Binding-site contacts:
Ligand atom C4 contacts residue ASN184 of chain 1.G at 4.3 Å.
Ligand atom O5 contacts residue ASN184 of chain 1.G at 2.4 Å (h-bond).
Ligand atom O7 contacts residue GLU151 of chain 1.G at 3.9 Å.
Ligand atom C1 contacts residue ASN184 of chain 1.G at 1.5 Å.
Ligand atom C8 contacts residue GLU151 of chain 1.G at 4.2 Å.
Ligand atom N2 contacts residue ASN184 of chain 1.G at 2.9 Å (h-bond).
Ligand atom O7 contacts residue ASN184 of chain 1.G at 3.8 Å.
Ligand atom C7 contacts residue GLU151 of chain 1.G at 4.4 Å.
Ligand atom C7 contacts residue ASN184 of chain 1.G at 3.5 Å.
Ligand atom C8 contacts residue ASN184 of chain 1.G at 3.9 Å.
Ligand atom O6 contacts residue TYR370 of chain 1.A at 4.2 Å.
Ligand atom C5 contacts residue ASN184 of chain 1.G at 3.8 Å.
Ligand atom C2 contacts residue ASN184 of chain 1.G at 2.5 Å.
Ligand atom C3 contacts residue ASN184 of chain 1.G at 3.9 Å.

Sequence of chain 1.G:
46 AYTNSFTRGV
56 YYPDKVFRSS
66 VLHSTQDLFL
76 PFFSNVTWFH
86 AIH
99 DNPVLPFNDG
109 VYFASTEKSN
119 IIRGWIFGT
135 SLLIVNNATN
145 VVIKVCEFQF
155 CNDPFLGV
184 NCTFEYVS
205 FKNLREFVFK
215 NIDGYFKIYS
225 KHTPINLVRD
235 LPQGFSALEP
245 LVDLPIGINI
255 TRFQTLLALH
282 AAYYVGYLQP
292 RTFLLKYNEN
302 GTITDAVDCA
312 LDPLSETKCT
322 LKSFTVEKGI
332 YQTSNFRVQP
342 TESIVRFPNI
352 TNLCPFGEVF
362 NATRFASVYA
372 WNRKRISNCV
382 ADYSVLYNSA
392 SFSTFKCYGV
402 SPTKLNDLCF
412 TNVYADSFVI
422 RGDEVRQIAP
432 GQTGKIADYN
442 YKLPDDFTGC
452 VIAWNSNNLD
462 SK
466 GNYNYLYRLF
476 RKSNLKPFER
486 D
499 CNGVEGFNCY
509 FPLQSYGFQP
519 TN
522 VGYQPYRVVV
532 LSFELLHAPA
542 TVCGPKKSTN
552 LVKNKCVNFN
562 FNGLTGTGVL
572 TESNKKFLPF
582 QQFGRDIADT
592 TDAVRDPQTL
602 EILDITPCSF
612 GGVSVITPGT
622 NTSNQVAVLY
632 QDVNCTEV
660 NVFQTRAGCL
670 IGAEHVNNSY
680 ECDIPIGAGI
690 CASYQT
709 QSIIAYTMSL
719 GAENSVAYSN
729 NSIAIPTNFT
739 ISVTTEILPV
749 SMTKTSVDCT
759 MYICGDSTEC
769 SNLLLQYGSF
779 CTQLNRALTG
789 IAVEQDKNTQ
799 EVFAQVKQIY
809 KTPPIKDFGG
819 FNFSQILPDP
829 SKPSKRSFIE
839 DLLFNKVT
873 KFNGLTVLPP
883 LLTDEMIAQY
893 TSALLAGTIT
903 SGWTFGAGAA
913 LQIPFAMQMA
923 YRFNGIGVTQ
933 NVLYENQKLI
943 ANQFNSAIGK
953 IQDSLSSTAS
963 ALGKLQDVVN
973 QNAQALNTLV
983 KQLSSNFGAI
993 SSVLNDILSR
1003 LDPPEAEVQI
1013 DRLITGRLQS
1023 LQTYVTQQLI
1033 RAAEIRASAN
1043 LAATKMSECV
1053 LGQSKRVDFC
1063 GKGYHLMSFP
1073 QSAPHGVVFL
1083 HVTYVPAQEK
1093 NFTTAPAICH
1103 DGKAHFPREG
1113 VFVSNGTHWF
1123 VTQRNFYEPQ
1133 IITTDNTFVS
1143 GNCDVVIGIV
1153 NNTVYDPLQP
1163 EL

A small-molecule ligand and the protein it binds are described below.
Small molecule (SMILES): CC(=O)N[C@@H]1[C@@H](O)[C@H](O)[C@@H](CO)O[C@H]1O

Sequence of chain 1.A:
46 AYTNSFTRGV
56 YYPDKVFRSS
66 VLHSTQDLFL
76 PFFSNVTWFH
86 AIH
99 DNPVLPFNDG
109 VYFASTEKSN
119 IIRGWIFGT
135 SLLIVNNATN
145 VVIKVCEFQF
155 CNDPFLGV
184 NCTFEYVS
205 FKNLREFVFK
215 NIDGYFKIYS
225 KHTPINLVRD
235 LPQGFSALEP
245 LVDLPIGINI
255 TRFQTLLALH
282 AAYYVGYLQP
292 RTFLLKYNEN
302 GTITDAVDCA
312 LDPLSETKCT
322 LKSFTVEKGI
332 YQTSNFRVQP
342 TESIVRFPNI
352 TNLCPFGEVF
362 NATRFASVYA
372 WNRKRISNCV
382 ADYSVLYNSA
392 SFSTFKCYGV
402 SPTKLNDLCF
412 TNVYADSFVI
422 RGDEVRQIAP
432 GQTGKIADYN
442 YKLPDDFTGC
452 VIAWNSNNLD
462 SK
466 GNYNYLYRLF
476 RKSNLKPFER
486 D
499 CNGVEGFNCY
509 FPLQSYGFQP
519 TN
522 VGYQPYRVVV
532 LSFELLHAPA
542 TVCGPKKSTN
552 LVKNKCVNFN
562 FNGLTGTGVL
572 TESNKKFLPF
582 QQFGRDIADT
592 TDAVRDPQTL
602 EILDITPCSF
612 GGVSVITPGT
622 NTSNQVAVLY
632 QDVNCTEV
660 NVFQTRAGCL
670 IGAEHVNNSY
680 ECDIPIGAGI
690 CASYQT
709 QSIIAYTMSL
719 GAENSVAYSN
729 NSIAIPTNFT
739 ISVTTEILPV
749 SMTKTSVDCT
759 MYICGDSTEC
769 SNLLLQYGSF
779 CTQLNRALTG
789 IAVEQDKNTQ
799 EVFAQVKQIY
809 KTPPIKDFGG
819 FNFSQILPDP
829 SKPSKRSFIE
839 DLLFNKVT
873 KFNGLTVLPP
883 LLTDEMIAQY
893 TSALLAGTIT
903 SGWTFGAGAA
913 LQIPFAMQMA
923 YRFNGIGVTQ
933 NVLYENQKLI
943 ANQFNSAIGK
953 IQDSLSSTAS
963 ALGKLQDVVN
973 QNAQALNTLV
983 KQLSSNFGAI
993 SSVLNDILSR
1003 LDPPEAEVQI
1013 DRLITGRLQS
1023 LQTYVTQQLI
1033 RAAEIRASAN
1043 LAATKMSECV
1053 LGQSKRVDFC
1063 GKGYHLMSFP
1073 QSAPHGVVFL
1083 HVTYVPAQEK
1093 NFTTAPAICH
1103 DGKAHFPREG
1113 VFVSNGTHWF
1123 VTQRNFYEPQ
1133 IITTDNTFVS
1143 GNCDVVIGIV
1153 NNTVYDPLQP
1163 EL